Sequence of chain 1.C:
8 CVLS

Binding-site contacts:
Ligand atom C4 contacts residue CYS8 of chain 1.C at 3.8 Å (hydrophobic).
Ligand atom C7 contacts residue GLY250 of chain 1.B at 3.9 Å.
Ligand atom C20 contacts residue ALA151 of chain 1.B at 3.7 Å (hydrophobic).
Ligand atom C20 contacts residue ALA155 of chain 1.B at 3.9 Å (hydrophobic).
Ligand atom C11 contacts residue ARG202 of chain 1.B at 3.8 Å.
Ligand atom C1 contacts residue ASP297 of chain 1.B at 3.6 Å.
Ligand atom C3 contacts residue CYS8 of chain 1.C at 3.7 Å (hydrophobic).
Ligand atom C5 contacts residue LEU10 of chain 1.C at 3.7 Å (hydrophobic).
Ligand atom C14 contacts residue ARG202 of chain 1.B at 3.5 Å.
Ligand atom C2 contacts residue CYS8 of chain 1.C at 2.8 Å (hydrophobic).
Ligand atom C2 contacts residue CYS299 of chain 1.B at 4.0 Å (hydrophobic).
Ligand atom C19 contacts residue TRP106 of chain 1.B at 3.9 Å (hydrophobic).
Ligand atom C6 contacts residue HIS248 of chain 1.B at 3.4 Å.
Ligand atom C2 contacts residue TYR300 of chain 1.B at 3.3 Å (hydrophobic).
Ligand atom C4 contacts residue TYR300 of chain 1.B at 3.7 Å (hydrophobic).
Ligand atom C20 contacts residue THR102 of chain 1.B at 3.2 Å.
Ligand atom C1 contacts residue TYR300 of chain 1.B at 3.7 Å (hydrophobic).
Ligand atom C8 contacts residue LEU10 of chain 1.C at 3.7 Å (hydrophobic).
Ligand atom C10 contacts residue LEU10 of chain 1.C at 3.8 Å (hydrophobic).
Ligand atom C12 contacts residue CYS254 of chain 1.B at 3.9 Å (hydrophobic).
Ligand atom C10 contacts residue TRP303 of chain 1.B at 3.8 Å (hydrophobic).
Ligand atom C16 contacts residue TYR154 of chain 1.B at 3.8 Å (hydrophobic).
Ligand atom C19 contacts residue TYR154 of chain 1.B at 3.6 Å (hydrophobic).
Ligand atom C1 contacts residue ZN1 of chain 1.E at 3.1 Å.
Ligand atom C5 contacts residue TYR300 of chain 1.B at 3.9 Å (hydrophobic).
Ligand atom C19 contacts residue TYR105 of chain 1.B at 3.7 Å (hydrophobic).
Ligand atom C12 contacts residue TRP303 of chain 1.B at 3.9 Å (hydrophobic).
Ligand atom C7 contacts residue LEU10 of chain 1.C at 3.5 Å (hydrophobic).
Ligand atom C9 contacts residue TYR166 of chain 1.A at 3.7 Å (hydrophobic).
Ligand atom C6 contacts residue TYR300 of chain 1.B at 3.4 Å (hydrophobic).
Ligand atom C20 contacts residue TYR154 of chain 1.B at 3.9 Å (hydrophobic).
Ligand atom C18 contacts residue TYR154 of chain 1.B at 3.5 Å (hydrophobic).
Ligand atom C3 contacts residue TYR300 of chain 1.B at 3.3 Å (hydrophobic).
Ligand atom C14 contacts residue LEU10 of chain 1.C at 4.0 Å (hydrophobic).
Ligand atom C8 contacts residue GLY250 of chain 1.B at 3.9 Å.
Ligand atom C2 contacts residue TYR361 of chain 1.B at 3.8 Å (hydrophobic).
Ligand atom C15 contacts residue CYS206 of chain 1.B at 4.0 Å (hydrophobic).
Ligand atom C2 contacts residue ZN1 of chain 1.E at 3.8 Å.
Ligand atom C1 contacts residue CYS8 of chain 1.C at 1.8 Å (hydrophobic).
Ligand atom C17 contacts residue TYR154 of chain 1.B at 3.5 Å (hydrophobic).

Sequence of chain 1.A:
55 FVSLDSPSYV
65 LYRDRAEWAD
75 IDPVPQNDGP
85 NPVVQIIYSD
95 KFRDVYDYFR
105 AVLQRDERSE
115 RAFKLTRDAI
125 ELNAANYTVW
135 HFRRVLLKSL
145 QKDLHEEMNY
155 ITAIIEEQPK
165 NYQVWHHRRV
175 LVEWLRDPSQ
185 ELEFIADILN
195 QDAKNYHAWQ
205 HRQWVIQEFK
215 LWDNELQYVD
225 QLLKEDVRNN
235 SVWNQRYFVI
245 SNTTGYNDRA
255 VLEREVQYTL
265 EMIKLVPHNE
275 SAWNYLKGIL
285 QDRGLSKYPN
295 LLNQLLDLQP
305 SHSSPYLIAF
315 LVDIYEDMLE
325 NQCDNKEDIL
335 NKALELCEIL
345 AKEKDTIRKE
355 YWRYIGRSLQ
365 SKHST

The protein below binds the small molecule below.
Small molecule (SMILES): C/C=C(\C)CC/C=C(\C)CC/C=C(\C)CCC=C(C)C

Sequence of chain 1.B:
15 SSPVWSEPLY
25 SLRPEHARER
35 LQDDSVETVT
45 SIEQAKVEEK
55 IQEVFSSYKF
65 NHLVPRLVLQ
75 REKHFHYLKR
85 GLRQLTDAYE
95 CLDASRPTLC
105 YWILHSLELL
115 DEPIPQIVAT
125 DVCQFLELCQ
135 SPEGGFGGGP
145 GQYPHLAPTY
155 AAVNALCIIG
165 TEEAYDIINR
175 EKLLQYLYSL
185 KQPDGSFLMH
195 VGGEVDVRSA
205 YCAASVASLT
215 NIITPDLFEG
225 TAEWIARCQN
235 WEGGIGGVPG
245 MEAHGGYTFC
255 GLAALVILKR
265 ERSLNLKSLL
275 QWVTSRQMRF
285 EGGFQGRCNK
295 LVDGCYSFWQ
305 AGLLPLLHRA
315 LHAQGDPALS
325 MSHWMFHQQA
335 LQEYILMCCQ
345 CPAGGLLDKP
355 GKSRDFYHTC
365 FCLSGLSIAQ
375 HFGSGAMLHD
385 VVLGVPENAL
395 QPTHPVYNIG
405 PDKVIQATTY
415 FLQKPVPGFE